This small molecule binds to this protein.
Small molecule (SMILES): COc1ccc(S(=O)(=O)NC(=O)c2cc3cc(OC)ccc3n2CC(=O)O)cc1

Binding-site contacts:
Ligand atom OAS contacts residue GLY46 of chain 1.A at 3.4 Å.
Ligand atom CAU contacts residue HIS47 of chain 1.A at 3.4 Å.
Ligand atom CAM contacts residue MET195 of chain 1.A at 3.3 Å (hydrophobic).
Ligand atom CBA contacts residue HIS44 of chain 1.A at 3.6 Å.
Ligand atom CAO contacts residue HIS47 of chain 1.A at 3.5 Å.
Ligand atom O contacts residue SER196 of chain 1.A at 3.7 Å.
Ligand atom SBC contacts residue HIS47 of chain 1.A at 3.5 Å (h-bond).
Ligand atom CAV contacts residue GLN164 of chain 1.A at 3.6 Å.
Ligand atom CA contacts residue LYS160 of chain 1.A at 3.7 Å.
Ligand atom C contacts residue SER197 of chain 1.A at 3.7 Å.
Ligand atom OXT contacts residue SER196 of chain 1.A at 3.1 Å (h-bond).
Ligand atom CAB contacts residue PRO185 of chain 1.A at 3.5 Å (hydrophobic).
Ligand atom OAE contacts residue MET40 of chain 1.A at 2.6 Å (h-bond).
Ligand atom OAR contacts residue PHE157 of chain 1.A at 3.5 Å.
Ligand atom OAS contacts residue THR186 of chain 1.A at 3.7 Å.
Ligand atom SBC contacts residue MET40 of chain 1.A at 3.6 Å.
Ligand atom OAS contacts residue VAL187 of chain 1.A at 3.1 Å (h-bond).
Ligand atom O contacts residue SER197 of chain 1.A at 3.4 Å (h-bond).
Ligand atom CAB contacts residue LEU50 of chain 1.A at 3.6 Å (hydrophobic).
Ligand atom CAK contacts residue MET40 of chain 1.A at 3.7 Å (hydrophobic).
Ligand atom CAY contacts residue HIS47 of chain 1.A at 3.5 Å.
Ligand atom CAA contacts residue VAL143 of chain 1.A at 3.6 Å (hydrophobic).
Ligand atom CAA contacts residue VAL139 of chain 1.A at 3.6 Å (hydrophobic).
Ligand atom CAJ contacts residue PRO38 of chain 1.A at 3.2 Å (hydrophobic).
Ligand atom CAH contacts residue PRO38 of chain 1.A at 3.3 Å (hydrophobic).
Ligand atom CAW contacts residue GLY46 of chain 1.A at 3.5 Å.
Ligand atom C contacts residue SER196 of chain 1.A at 3.5 Å.
Ligand atom OAE contacts residue HIS47 of chain 1.A at 3.1 Å (h-bond).
Ligand atom OXT contacts residue SER197 of chain 1.A at 3.6 Å (h-bond).
Ligand atom CAN contacts residue GLY46 of chain 1.A at 3.7 Å.
Ligand atom OAD contacts residue ASP161 of chain 1.A at 3.4 Å (salt-bridge).
Ligand atom NAQ contacts residue HIS47 of chain 1.A at 2.5 Å (h-bond).
Ligand atom OAF contacts residue TYR82 of chain 1.A at 3.0 Å (h-bond).
Ligand atom CA contacts residue MET195 of chain 1.A at 3.5 Å (hydrophobic).
Ligand atom OAR contacts residue GLN164 of chain 1.A at 3.5 Å (h-bond).
Ligand atom O contacts residue HIS44 of chain 1.A at 2.8 Å.
Ligand atom OAE contacts residue THR39 of chain 1.A at 3.3 Å.
Ligand atom C contacts residue HIS44 of chain 1.A at 3.8 Å.
Ligand atom CAB contacts residue GLY46 of chain 1.A at 3.3 Å.
Ligand atom OAF contacts residue MET40 of chain 1.A at 3.6 Å.

Sequence of chain 1.A:
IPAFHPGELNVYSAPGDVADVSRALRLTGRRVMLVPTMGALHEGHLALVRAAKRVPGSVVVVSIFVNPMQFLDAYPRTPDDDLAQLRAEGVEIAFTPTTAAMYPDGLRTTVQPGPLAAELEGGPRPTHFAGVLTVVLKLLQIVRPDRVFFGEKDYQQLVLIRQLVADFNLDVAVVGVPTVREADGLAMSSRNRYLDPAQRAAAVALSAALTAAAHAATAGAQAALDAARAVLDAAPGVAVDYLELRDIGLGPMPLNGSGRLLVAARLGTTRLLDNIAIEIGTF